Sequence of chain 1.M:
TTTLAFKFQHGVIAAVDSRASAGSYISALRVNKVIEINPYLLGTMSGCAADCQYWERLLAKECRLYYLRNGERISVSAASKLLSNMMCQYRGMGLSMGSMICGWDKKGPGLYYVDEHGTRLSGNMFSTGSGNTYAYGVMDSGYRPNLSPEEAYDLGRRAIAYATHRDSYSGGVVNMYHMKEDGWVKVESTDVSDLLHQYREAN

Binding-site contacts:
Ligand atom C12 contacts residue ALA49 of chain 1.M at 3.8 Å (hydrophobic).
Ligand atom O15 contacts residue ALA20 of chain 1.M at 3.3 Å.
Ligand atom C5 contacts residue LYS33 of chain 1.M at 3.8 Å.
Ligand atom C17 contacts residue SER21 of chain 1.M at 3.4 Å.
Ligand atom O26 contacts residue ALA49 of chain 1.M at 3.1 Å (h-bond).
Ligand atom N16 contacts residue SER21 of chain 1.M at 2.9 Å (h-bond).
Ligand atom C13 contacts residue GLY47 of chain 1.M at 3.8 Å.
Ligand atom C1 contacts residue ARG19 of chain 1.M at 3.8 Å.
Ligand atom C5 contacts residue THR1 of chain 1.M at 3.0 Å.
Ligand atom C14 contacts residue SER21 of chain 1.M at 3.6 Å.
Ligand atom O4 contacts residue THR1 of chain 1.M at 2.6 Å (h-bond).
Ligand atom N28 contacts residue ASP125 of chain 1.N at 3.0 Å.
Ligand atom C7 contacts residue LYS33 of chain 1.M at 3.7 Å.
Ligand atom C14 contacts residue GLY47 of chain 1.M at 3.6 Å.
Ligand atom C32 contacts residue MET45 of chain 1.M at 3.8 Å (hydrophobic).
Ligand atom B2 contacts residue THR1 of chain 1.M at 1.5 Å.
Ligand atom C18 contacts residue SER21 of chain 1.M at 3.8 Å.
Ligand atom C27 contacts residue ALA49 of chain 1.M at 3.7 Å (hydrophobic).
Ligand atom C1 contacts residue THR1 of chain 1.M at 2.6 Å.
Ligand atom C10 contacts residue VAL31 of chain 1.M at 3.7 Å (hydrophobic).
Ligand atom C5 contacts residue GLY47 of chain 1.M at 3.5 Å.
Ligand atom B2 contacts residue LYS33 of chain 1.M at 3.8 Å.
Ligand atom C11 contacts residue VAL31 of chain 1.M at 3.7 Å (hydrophobic).
Ligand atom N31 contacts residue SER21 of chain 1.M at 3.0 Å (h-bond).
Ligand atom C11 contacts residue ALA49 of chain 1.M at 3.4 Å (hydrophobic).
Ligand atom C33 contacts residue ASN32 of chain 1.M at 3.5 Å.
Ligand atom O4 contacts residue TYR169 of chain 1.M at 3.7 Å.
Ligand atom C1 contacts residue GLY47 of chain 1.M at 3.8 Å.
Ligand atom O3 contacts residue GLY47 of chain 1.M at 3.1 Å (h-bond).
Ligand atom N6 contacts residue GLY47 of chain 1.M at 2.9 Å (h-bond).
Ligand atom O15 contacts residue SER21 of chain 1.M at 2.9 Å (h-bond).
Ligand atom C21 contacts residue GLY47 of chain 1.M at 3.6 Å.
Ligand atom N6 contacts residue THR1 of chain 1.M at 3.8 Å.
Ligand atom C12 contacts residue ALA20 of chain 1.M at 3.8 Å (hydrophobic).
Ligand atom C11 contacts residue ALA20 of chain 1.M at 3.7 Å (hydrophobic).
Ligand atom O3 contacts residue THR1 of chain 1.M at 2.2 Å (h-bond).
Ligand atom C29 contacts residue ASP125 of chain 1.N at 3.5 Å.
Ligand atom C33 contacts residue GLN53 of chain 1.M at 3.5 Å.
Ligand atom C10 contacts residue ALA49 of chain 1.M at 3.6 Å (hydrophobic).
Ligand atom C30 contacts residue SER27 of chain 1.M at 3.2 Å.

Sequence of chain 1.N:
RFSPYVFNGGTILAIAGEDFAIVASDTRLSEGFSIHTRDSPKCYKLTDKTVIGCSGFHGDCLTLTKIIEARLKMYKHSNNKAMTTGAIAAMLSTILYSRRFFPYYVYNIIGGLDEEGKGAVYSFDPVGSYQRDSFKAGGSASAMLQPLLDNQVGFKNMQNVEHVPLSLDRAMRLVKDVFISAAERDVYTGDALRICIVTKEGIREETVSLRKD

This protein binds this small molecule.
Small molecule (SMILES): CCc1cccc(C[C@H](NC(=O)[C@H](Cc2ccccc2)NC(=O)c2cnccn2)B(O)O)c1